The small molecule below binds the protein below.
Small molecule (SMILES): O=C1CNC(=O)N1

Sequence of chain 1.A:
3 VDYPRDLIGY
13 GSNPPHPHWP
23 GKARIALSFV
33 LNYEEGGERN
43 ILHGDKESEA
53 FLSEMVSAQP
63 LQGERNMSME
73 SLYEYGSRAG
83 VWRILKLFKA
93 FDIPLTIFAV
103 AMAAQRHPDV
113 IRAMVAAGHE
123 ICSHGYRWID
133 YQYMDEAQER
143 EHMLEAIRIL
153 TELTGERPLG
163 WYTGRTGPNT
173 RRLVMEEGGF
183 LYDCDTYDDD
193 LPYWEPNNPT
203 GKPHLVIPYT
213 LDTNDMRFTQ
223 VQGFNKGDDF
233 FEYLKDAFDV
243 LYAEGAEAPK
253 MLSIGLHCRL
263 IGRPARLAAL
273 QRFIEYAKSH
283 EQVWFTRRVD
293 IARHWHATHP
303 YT

Binding-site contacts:
Ligand atom C1 contacts residue PHE53 of chain 1.A at 3.8 Å (hydrophobic).
Ligand atom N contacts residue TYR164 of chain 1.A at 4.4 Å.
Ligand atom O1 contacts residue HIS126 of chain 1.A at 4.0 Å.
Ligand atom C contacts residue TRP130 of chain 1.A at 3.2 Å (hydrophobic).
Ligand atom O contacts residue GLY166 of chain 1.A at 3.1 Å.
Ligand atom O1 contacts residue ASN34 of chain 1.A at 3.8 Å.
Ligand atom C2 contacts residue TRP130 of chain 1.A at 3.5 Å (hydrophobic).
Ligand atom C2 contacts residue HIS126 of chain 1.A at 4.0 Å.
Ligand atom N1 contacts residue HIS126 of chain 1.A at 3.1 Å (h-bond).
Ligand atom C contacts residue HIS126 of chain 1.A at 3.9 Å.
Ligand atom N contacts residue LEU54 of chain 1.A at 4.4 Å.
Ligand atom N contacts residue HIS259 of chain 1.A at 4.5 Å.
Ligand atom O1 contacts residue TRP130 of chain 1.A at 3.9 Å.
Ligand atom N contacts residue TRP130 of chain 1.A at 4.0 Å.
Ligand atom O1 contacts residue HIS259 of chain 1.A at 2.8 Å (h-bond).
Ligand atom O1 contacts residue LEU54 of chain 1.A at 4.3 Å.
Ligand atom C contacts residue THR165 of chain 1.A at 3.8 Å.
Ligand atom C contacts residue ARG167 of chain 1.A at 4.0 Å.
Ligand atom O contacts residue HIS126 of chain 1.A at 3.8 Å.
Ligand atom N1 contacts residue TRP130 of chain 1.A at 2.7 Å (h-bond).
Ligand atom C contacts residue GLY166 of chain 1.A at 3.7 Å.
Ligand atom N1 contacts residue GLY166 of chain 1.A at 4.5 Å.
Ligand atom N1 contacts residue THR165 of chain 1.A at 4.0 Å.
Ligand atom C2 contacts residue HIS259 of chain 1.A at 4.0 Å.
Ligand atom N1 contacts residue GLU36 of chain 1.A at 3.3 Å (salt-bridge).
Ligand atom N1 contacts residue TYR164 of chain 1.A at 4.2 Å.
Ligand atom O contacts residue THR165 of chain 1.A at 2.8 Å (h-bond).
Ligand atom C1 contacts residue GLY166 of chain 1.A at 4.1 Å.
Ligand atom N contacts residue MET218 of chain 1.A at 4.5 Å.
Ligand atom C1 contacts residue ARG167 of chain 1.A at 4.1 Å.
Ligand atom O contacts residue TRP130 of chain 1.A at 3.5 Å (h-bond).
Ligand atom C1 contacts residue TRP130 of chain 1.A at 4.3 Å (hydrophobic).
Ligand atom O1 contacts residue GLU36 of chain 1.A at 2.6 Å (salt-bridge).
Ligand atom C2 contacts residue GLU36 of chain 1.A at 3.3 Å.
Ligand atom C contacts residue TYR164 of chain 1.A at 4.4 Å (hydrophobic).
Ligand atom O contacts residue ARG167 of chain 1.A at 3.0 Å (salt-bridge).
Ligand atom C1 contacts residue TYR164 of chain 1.A at 4.3 Å (hydrophobic).
Ligand atom N contacts residue PHE53 of chain 1.A at 3.9 Å.